Sequence of chain 1.B:
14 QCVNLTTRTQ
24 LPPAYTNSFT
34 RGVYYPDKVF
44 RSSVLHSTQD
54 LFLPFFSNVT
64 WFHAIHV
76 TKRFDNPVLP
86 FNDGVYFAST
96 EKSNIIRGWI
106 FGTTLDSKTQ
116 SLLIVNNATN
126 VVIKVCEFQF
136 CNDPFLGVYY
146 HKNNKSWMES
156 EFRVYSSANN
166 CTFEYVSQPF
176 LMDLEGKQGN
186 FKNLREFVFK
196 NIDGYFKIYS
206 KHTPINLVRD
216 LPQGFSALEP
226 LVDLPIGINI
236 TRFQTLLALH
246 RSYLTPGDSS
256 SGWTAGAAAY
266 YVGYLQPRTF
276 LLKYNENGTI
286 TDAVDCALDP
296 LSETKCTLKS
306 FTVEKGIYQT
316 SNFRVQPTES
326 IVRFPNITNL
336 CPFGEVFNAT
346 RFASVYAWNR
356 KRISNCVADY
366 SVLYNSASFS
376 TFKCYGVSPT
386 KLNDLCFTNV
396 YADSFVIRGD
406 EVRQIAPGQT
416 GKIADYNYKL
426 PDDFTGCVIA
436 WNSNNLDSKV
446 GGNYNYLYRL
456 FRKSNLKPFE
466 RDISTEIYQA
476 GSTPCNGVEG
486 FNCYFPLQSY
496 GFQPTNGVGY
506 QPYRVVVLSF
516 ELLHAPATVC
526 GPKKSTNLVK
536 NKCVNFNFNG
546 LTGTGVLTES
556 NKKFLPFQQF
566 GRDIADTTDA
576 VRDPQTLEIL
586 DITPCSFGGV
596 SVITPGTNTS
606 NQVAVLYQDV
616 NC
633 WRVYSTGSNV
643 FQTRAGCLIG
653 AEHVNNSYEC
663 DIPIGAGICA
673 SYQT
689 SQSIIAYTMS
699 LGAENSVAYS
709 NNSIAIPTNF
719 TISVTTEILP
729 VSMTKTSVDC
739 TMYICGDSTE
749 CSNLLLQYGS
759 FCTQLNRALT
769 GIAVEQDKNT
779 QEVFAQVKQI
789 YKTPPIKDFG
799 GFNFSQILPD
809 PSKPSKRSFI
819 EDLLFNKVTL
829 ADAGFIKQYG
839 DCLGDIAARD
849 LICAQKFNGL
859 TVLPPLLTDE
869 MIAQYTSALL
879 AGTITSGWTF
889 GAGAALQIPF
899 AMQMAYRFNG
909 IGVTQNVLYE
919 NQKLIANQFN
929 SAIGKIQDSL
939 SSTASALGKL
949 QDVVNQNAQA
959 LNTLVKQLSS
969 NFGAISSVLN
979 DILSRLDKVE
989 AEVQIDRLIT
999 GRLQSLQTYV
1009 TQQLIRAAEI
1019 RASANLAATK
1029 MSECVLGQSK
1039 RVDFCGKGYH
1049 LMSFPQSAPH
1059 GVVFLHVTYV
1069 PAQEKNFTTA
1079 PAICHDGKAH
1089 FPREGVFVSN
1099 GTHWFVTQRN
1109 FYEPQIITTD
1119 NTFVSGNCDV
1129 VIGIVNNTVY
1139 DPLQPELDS

The protein below binds the small molecule below.
Small molecule (SMILES): CC(=O)N[C@@H]1[C@@H](O)[C@H](O)[C@@H](CO)O[C@H]1O

Binding-site contacts:
Ligand atom O5 contacts residue TYR28 of chain 1.B at 3.7 Å.
Ligand atom C6 contacts residue TYR28 of chain 1.B at 3.9 Å (hydrophobic).
Ligand atom O7 contacts residue ASN61 of chain 1.B at 3.9 Å.
Ligand atom C2 contacts residue ASN61 of chain 1.B at 2.5 Å.
Ligand atom O5 contacts residue ASN61 of chain 1.B at 2.3 Å (h-bond).
Ligand atom N2 contacts residue TYR28 of chain 1.B at 4.5 Å.
Ligand atom C5 contacts residue TYR28 of chain 1.B at 3.7 Å (hydrophobic).
Ligand atom C3 contacts residue ASN61 of chain 1.B at 3.8 Å.
Ligand atom C1 contacts residue TYR28 of chain 1.B at 3.6 Å (hydrophobic).
Ligand atom C4 contacts residue ASN61 of chain 1.B at 4.2 Å.
Ligand atom N2 contacts residue ASN61 of chain 1.B at 3.0 Å (h-bond).
Ligand atom C1 contacts residue ASN61 of chain 1.B at 1.4 Å.
Ligand atom C5 contacts residue ASN61 of chain 1.B at 3.6 Å.
Ligand atom C7 contacts residue ASN61 of chain 1.B at 3.8 Å.